Binding-site contacts:
Ligand atom CB contacts residue TYR235 of chain 1.B at 3.6 Å (hydrophobic).
Ligand atom CA contacts residue TYR235 of chain 1.B at 3.9 Å (hydrophobic).
Ligand atom O contacts residue TYR54 of chain 1.B at 3.8 Å.
Ligand atom NZ contacts residue ASP200 of chain 1.B at 2.8 Å (salt-bridge).
Ligand atom NZ contacts residue ASP197 of chain 1.B at 2.7 Å (salt-bridge).
Ligand atom CD contacts residue TRP156 of chain 1.B at 3.6 Å (hydrophobic).
Ligand atom O contacts residue ASN188 of chain 1.B at 2.8 Å (h-bond).
Ligand atom CE contacts residue ASP200 of chain 1.B at 3.7 Å.
Ligand atom CE contacts residue ASP197 of chain 1.B at 3.5 Å.
Ligand atom CB contacts residue MET50 of chain 1.B at 3.3 Å (hydrophobic).
Ligand atom C contacts residue GLU233 of chain 1.B at 3.7 Å.
Ligand atom CG contacts residue LEU51 of chain 1.B at 3.4 Å (hydrophobic).
Ligand atom CG contacts residue GLY52 of chain 1.B at 3.7 Å.
Ligand atom CF contacts residue MET50 of chain 1.B at 3.7 Å (hydrophobic).
Ligand atom NZ contacts residue SER202 of chain 1.B at 3.2 Å (h-bond).
Ligand atom CB contacts residue ILE234 of chain 1.B at 3.9 Å (hydrophobic).
Ligand atom C contacts residue ASN188 of chain 1.B at 3.8 Å.
Ligand atom O contacts residue TYR235 of chain 1.B at 3.5 Å.
Ligand atom C contacts residue ILE234 of chain 1.B at 3.7 Å (hydrophobic).
Ligand atom O contacts residue TYR235 of chain 1.B at 3.0 Å (h-bond).
Ligand atom CA contacts residue ASN188 of chain 1.B at 3.8 Å.
Ligand atom CG2 contacts residue TYR54 of chain 1.B at 3.7 Å (hydrophobic).
Ligand atom CA contacts residue GLU233 of chain 1.B at 3.4 Å.
Ligand atom CB contacts residue GLY52 of chain 1.B at 3.4 Å.
Ligand atom CD contacts residue LEU51 of chain 1.B at 3.7 Å (hydrophobic).
Ligand atom CF contacts residue TRP156 of chain 1.B at 3.5 Å (hydrophobic).
Ligand atom N contacts residue TRP156 of chain 1.B at 3.7 Å.
Ligand atom OG contacts residue GLU233 of chain 1.B at 3.3 Å (salt-bridge).
Ligand atom CE contacts residue TRP156 of chain 1.B at 3.6 Å (hydrophobic).
Ligand atom O contacts residue ILE234 of chain 1.B at 3.1 Å.
Ligand atom O contacts residue LEU51 of chain 1.B at 3.8 Å.
Ligand atom CF contacts residue TRP40 of chain 1.B at 3.8 Å (hydrophobic).
Ligand atom CD contacts residue ASP197 of chain 1.B at 3.6 Å.
Ligand atom CD contacts residue ASP200 of chain 1.B at 3.8 Å.
Ligand atom N contacts residue GLU233 of chain 1.B at 3.0 Å (salt-bridge).
Ligand atom CG contacts residue TYR235 of chain 1.B at 3.6 Å (hydrophobic).
Ligand atom CF contacts residue SAH1 of chain 1.F at 3.3 Å.
Ligand atom CB contacts residue LEU51 of chain 1.B at 3.4 Å (hydrophobic).
Ligand atom CG contacts residue TYR54 of chain 1.B at 3.8 Å (hydrophobic).
Ligand atom CG contacts residue ILE57 of chain 1.B at 3.8 Å (hydrophobic).

Sequence of chain 1.B:
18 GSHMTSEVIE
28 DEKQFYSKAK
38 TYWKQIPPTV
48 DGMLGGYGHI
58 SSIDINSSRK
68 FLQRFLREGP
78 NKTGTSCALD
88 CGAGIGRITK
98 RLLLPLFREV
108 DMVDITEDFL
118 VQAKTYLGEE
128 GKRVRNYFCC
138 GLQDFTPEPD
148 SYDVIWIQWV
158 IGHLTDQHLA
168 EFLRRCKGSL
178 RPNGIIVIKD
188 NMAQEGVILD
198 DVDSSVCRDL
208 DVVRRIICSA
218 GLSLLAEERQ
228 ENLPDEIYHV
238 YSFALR

The small molecule below binds the protein below.
Small molecule (SMILES): C[C@@H](O)[C@H](NC(=O)[C@H](CCCCN)NC(=O)[C@@H]1CCCN1C(=O)[C@@H]1CCC[N+]1(C)C)C(=O)N[C@@H](CO)C(=O)NCC=O